A protein and the small-molecule ligand that binds it are described below.
Small molecule (SMILES): Cc1cn([C@H]2C[C@H](O[P](=O)(O)OC[C@H]3O[C@@H](n4ccc(N)nc4=O)C[C@@H]3O[P](=O)(O)OC[C@H]3O[C@@H](n4cnc5c(=O)nc(N)[nH]c54)C[C@@H]3O[P](=O)(O)OC[C@H]3O[C@@H](n4cnc5c(=O)nc(N)[nH]c54)C[C@@H]3O)[C@@H](CO[P](=O)(O)O[C@H]3C[C@H](n4cnc5c(=O)nc(N)[nH]c54)O[C@@H]3COP(=O)(O)O)O2)c(=O)[nH]c1=O

Sequence of chain 1.A:
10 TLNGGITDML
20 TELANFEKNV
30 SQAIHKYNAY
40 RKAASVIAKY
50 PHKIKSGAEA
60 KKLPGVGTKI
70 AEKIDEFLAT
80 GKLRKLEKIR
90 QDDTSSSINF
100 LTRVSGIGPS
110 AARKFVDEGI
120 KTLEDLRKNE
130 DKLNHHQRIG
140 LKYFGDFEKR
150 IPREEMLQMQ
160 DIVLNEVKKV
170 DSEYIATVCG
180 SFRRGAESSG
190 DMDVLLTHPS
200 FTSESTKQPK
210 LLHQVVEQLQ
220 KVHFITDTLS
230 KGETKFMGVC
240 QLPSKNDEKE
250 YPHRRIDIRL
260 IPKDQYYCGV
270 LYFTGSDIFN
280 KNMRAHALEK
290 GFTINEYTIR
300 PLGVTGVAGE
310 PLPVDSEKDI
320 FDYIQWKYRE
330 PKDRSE

Binding-site contacts:
Ligand atom OP1 contacts residue GLY64 of chain 1.A at 3.0 Å (h-bond).
Ligand atom O5' contacts residue LYS35 of chain 1.A at 3.5 Å.
Ligand atom OP1 contacts residue THR67 of chain 1.A at 3.7 Å.
Ligand atom P contacts residue ILE69 of chain 1.A at 3.7 Å.
Ligand atom OP2 contacts residue LYS68 of chain 1.A at 2.6 Å (salt-bridge).
Ligand atom OP1 contacts residue PRO63 of chain 1.A at 3.5 Å.
Ligand atom P contacts residue LYS35 of chain 1.A at 3.6 Å.
Ligand atom OP2 contacts residue LYS68 of chain 1.A at 3.1 Å (salt-bridge).
Ligand atom N3 contacts residue ALA38 of chain 1.A at 3.4 Å.
Ligand atom O5' contacts residue GLY66 of chain 1.A at 3.5 Å.
Ligand atom OP3 contacts residue LYS35 of chain 1.A at 3.3 Å (salt-bridge).
Ligand atom P contacts residue LYS68 of chain 1.A at 3.8 Å.
Ligand atom N1 contacts residue HIS34 of chain 1.A at 4.0 Å.
Ligand atom P contacts residue LYS68 of chain 1.A at 3.9 Å.
Ligand atom OP1 contacts residue GLY66 of chain 1.A at 3.0 Å (h-bond).
Ligand atom OP2 contacts residue THR67 of chain 1.A at 3.7 Å.
Ligand atom OP1 contacts residue ILE69 of chain 1.A at 2.8 Å (h-bond).
Ligand atom C5' contacts residue TYR39 of chain 1.A at 3.1 Å (hydrophobic).
Ligand atom OP2 contacts residue GLY66 of chain 1.A at 3.7 Å.
Ligand atom O3' contacts residue GLY64 of chain 1.A at 3.7 Å.
Ligand atom OP1 contacts residue LYS35 of chain 1.A at 3.2 Å.
Ligand atom OP1 contacts residue VAL65 of chain 1.A at 3.5 Å (h-bond).
Ligand atom O3' contacts residue ILE69 of chain 1.A at 3.5 Å.
Ligand atom C3' contacts residue GLY66 of chain 1.A at 3.6 Å.
Ligand atom C2 contacts residue ALA38 of chain 1.A at 4.0 Å (hydrophobic).
Ligand atom OP1 contacts residue LYS68 of chain 1.A at 3.5 Å (salt-bridge).
Ligand atom OP3 contacts residue TYR39 of chain 1.A at 4.0 Å.
Ligand atom OP1 contacts residue NA1 of chain 1.H at 2.8 Å (h-bond).
Ligand atom P contacts residue GLY66 of chain 1.A at 3.7 Å.
Ligand atom C4' contacts residue GLY64 of chain 1.A at 3.3 Å.
Ligand atom C4' contacts residue GLY66 of chain 1.A at 3.9 Å.
Ligand atom OP1 contacts residue LEU62 of chain 1.A at 3.6 Å (h-bond).
Ligand atom OP2 contacts residue NA1 of chain 1.H at 3.7 Å.
Ligand atom O4' contacts residue ALA38 of chain 1.A at 3.7 Å.
Ligand atom OP2 contacts residue VAL65 of chain 1.A at 3.7 Å.
Ligand atom P contacts residue NA1 of chain 1.H at 3.7 Å.
Ligand atom C5' contacts residue GLY64 of chain 1.A at 3.2 Å.
Ligand atom P contacts residue VAL65 of chain 1.A at 3.9 Å.
Ligand atom C4' contacts residue TYR39 of chain 1.A at 3.9 Å (hydrophobic).
Ligand atom C5' contacts residue GLY66 of chain 1.A at 3.3 Å.